Sequence of chain 1.C:
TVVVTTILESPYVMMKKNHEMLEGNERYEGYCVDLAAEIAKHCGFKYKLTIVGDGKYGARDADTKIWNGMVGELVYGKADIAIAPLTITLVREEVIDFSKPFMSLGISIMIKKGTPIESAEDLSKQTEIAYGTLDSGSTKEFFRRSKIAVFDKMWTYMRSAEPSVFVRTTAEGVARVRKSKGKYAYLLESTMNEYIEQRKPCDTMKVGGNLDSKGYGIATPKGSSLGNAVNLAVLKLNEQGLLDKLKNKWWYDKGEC

The protein below binds the small molecule below.
Small molecule (SMILES): N[C@@H](CCC(=O)O)C(=O)O

Binding-site contacts:
Ligand atom N contacts residue PRO101 of chain 1.C at 2.8 Å (h-bond).
Ligand atom CD contacts residue LEU150 of chain 1.C at 4.0 Å (hydrophobic).
Ligand atom CB contacts residue GLU205 of chain 1.C at 4.1 Å.
Ligand atom C contacts residue TYR73 of chain 1.C at 3.7 Å (hydrophobic).
Ligand atom CA contacts residue TYR73 of chain 1.C at 4.0 Å (hydrophobic).
Ligand atom O contacts residue ARG108 of chain 1.C at 2.8 Å (salt-bridge).
Ligand atom N contacts residue SER154 of chain 1.C at 4.1 Å.
Ligand atom OE2 contacts residue SER154 of chain 1.C at 3.4 Å (h-bond).
Ligand atom OXT contacts residue THR103 of chain 1.C at 2.9 Å (h-bond).
Ligand atom CG contacts residue TYR73 of chain 1.C at 4.2 Å (hydrophobic).
Ligand atom OXT contacts residue SER154 of chain 1.C at 4.0 Å.
Ligand atom CA contacts residue PRO101 of chain 1.C at 4.0 Å (hydrophobic).
Ligand atom OXT contacts residue LEU102 of chain 1.C at 3.5 Å.
Ligand atom C contacts residue ARG108 of chain 1.C at 3.3 Å.
Ligand atom OXT contacts residue ARG108 of chain 1.C at 2.8 Å (salt-bridge).
Ligand atom CD contacts residue THR155 of chain 1.C at 3.3 Å.
Ligand atom O contacts residue TYR73 of chain 1.C at 3.5 Å.
Ligand atom N contacts residue TYR232 of chain 1.C at 3.7 Å.
Ligand atom CG contacts residue LEU150 of chain 1.C at 3.7 Å (hydrophobic).
Ligand atom OXT contacts residue PRO101 of chain 1.C at 3.7 Å.
Ligand atom CA contacts residue GLU205 of chain 1.C at 3.4 Å.
Ligand atom N contacts residue THR103 of chain 1.C at 2.9 Å (h-bond).
Ligand atom CG contacts residue GLU205 of chain 1.C at 3.5 Å.
Ligand atom CD contacts residue GLU205 of chain 1.C at 3.9 Å.
Ligand atom CB contacts residue TYR73 of chain 1.C at 3.5 Å (hydrophobic).
Ligand atom C contacts residue SER154 of chain 1.C at 3.4 Å.
Ligand atom OE2 contacts residue LEU150 of chain 1.C at 4.0 Å.
Ligand atom N contacts residue GLU205 of chain 1.C at 2.8 Å (salt-bridge).
Ligand atom CA contacts residue THR103 of chain 1.C at 3.4 Å.
Ligand atom C contacts residue THR103 of chain 1.C at 3.7 Å.
Ligand atom N contacts residue TYR73 of chain 1.C at 4.2 Å.
Ligand atom O contacts residue SER154 of chain 1.C at 2.8 Å (h-bond).
Ligand atom CB contacts residue LEU150 of chain 1.C at 4.0 Å (hydrophobic).
Ligand atom OE1 contacts residue THR155 of chain 1.C at 2.7 Å (h-bond).
Ligand atom O contacts residue GLY153 of chain 1.C at 3.1 Å.
Ligand atom OE1 contacts residue GLU205 of chain 1.C at 3.8 Å.
Ligand atom OXT contacts residue TYR73 of chain 1.C at 3.6 Å.
Ligand atom OE2 contacts residue GLY153 of chain 1.C at 3.7 Å.
Ligand atom OE2 contacts residue THR155 of chain 1.C at 3.1 Å (h-bond).
Ligand atom CA contacts residue SER154 of chain 1.C at 3.3 Å.